This small molecule binds to this protein.
Small molecule (SMILES): OC[C@H]1O[C@@H](n2cnc3c(NCCc4ccccc4)ncnc32)[C@H](O)[C@@H]1O

Binding-site contacts:
Ligand atom C7 contacts residue ILE116 of chain 1.A at 3.7 Å (hydrophobic).
Ligand atom O2 contacts residue TYR31 of chain 1.A at 3.8 Å.
Ligand atom C10 contacts residue ASP150 of chain 1.A at 3.5 Å.
Ligand atom C17 contacts residue TYR179 of chain 1.A at 3.5 Å (hydrophobic).
Ligand atom C15 contacts residue LEU175 of chain 1.A at 3.8 Å (hydrophobic).
Ligand atom C contacts residue ASP115 of chain 1.A at 3.5 Å.
Ligand atom C10 contacts residue TYR179 of chain 1.A at 3.7 Å (hydrophobic).
Ligand atom N3 contacts residue SER151 of chain 1.A at 3.0 Å (h-bond).
Ligand atom C4 contacts residue ASP115 of chain 1.A at 3.3 Å.
Ligand atom O3 contacts residue SER63 of chain 1.A at 3.3 Å.
Ligand atom C5 contacts residue PRO168 of chain 1.A at 3.6 Å (hydrophobic).
Ligand atom C14 contacts residue ILE170 of chain 1.A at 3.5 Å (hydrophobic).
Ligand atom N1 contacts residue PRO168 of chain 1.A at 3.6 Å.
Ligand atom C16 contacts residue TYR179 of chain 1.A at 3.6 Å (hydrophobic).
Ligand atom C9 contacts residue ASP150 of chain 1.A at 3.6 Å.
Ligand atom O1 contacts residue ASP117 of chain 1.A at 3.8 Å.
Ligand atom N contacts residue ILE116 of chain 1.A at 3.7 Å.
Ligand atom N4 contacts residue ASP150 of chain 1.A at 2.7 Å (salt-bridge).
Ligand atom C9 contacts residue PHE201 of chain 1.A at 3.6 Å (hydrophobic).
Ligand atom O contacts residue ASP115 of chain 1.A at 2.6 Å (salt-bridge).
Ligand atom O3 contacts residue ASP115 of chain 1.A at 3.8 Å.
Ligand atom N2 contacts residue ILE116 of chain 1.A at 3.3 Å (h-bond).
Ligand atom C1 contacts residue ASP115 of chain 1.A at 3.4 Å.
Ligand atom N2 contacts residue ASP115 of chain 1.A at 3.6 Å.
Ligand atom C2 contacts residue ASP115 of chain 1.A at 3.9 Å.
Ligand atom O1 contacts residue ASP115 of chain 1.A at 2.5 Å (salt-bridge).
Ligand atom O3 contacts residue PRO168 of chain 1.A at 3.7 Å.
Ligand atom O1 contacts residue ILE116 of chain 1.A at 3.4 Å.
Ligand atom C8 contacts residue CYS149 of chain 1.A at 3.7 Å (hydrophobic).
Ligand atom N3 contacts residue ASP150 of chain 1.A at 3.6 Å.
Ligand atom C5 contacts residue ILE116 of chain 1.A at 3.9 Å (hydrophobic).
Ligand atom C8 contacts residue SER151 of chain 1.A at 3.4 Å.
Ligand atom N4 contacts residue PHE201 of chain 1.A at 3.8 Å.
Ligand atom O contacts residue GLY65 of chain 1.A at 3.6 Å.
Ligand atom N2 contacts residue ILE62 of chain 1.A at 3.7 Å.
Ligand atom N3 contacts residue CYS149 of chain 1.A at 3.8 Å.
Ligand atom C8 contacts residue ILE62 of chain 1.A at 3.5 Å (hydrophobic).
Ligand atom C8 contacts residue ILE116 of chain 1.A at 3.6 Å (hydrophobic).
Ligand atom C contacts residue GLY29 of chain 1.A at 3.6 Å.
Ligand atom N3 contacts residue PHE201 of chain 1.A at 3.8 Å.

Sequence of chain 1.A:
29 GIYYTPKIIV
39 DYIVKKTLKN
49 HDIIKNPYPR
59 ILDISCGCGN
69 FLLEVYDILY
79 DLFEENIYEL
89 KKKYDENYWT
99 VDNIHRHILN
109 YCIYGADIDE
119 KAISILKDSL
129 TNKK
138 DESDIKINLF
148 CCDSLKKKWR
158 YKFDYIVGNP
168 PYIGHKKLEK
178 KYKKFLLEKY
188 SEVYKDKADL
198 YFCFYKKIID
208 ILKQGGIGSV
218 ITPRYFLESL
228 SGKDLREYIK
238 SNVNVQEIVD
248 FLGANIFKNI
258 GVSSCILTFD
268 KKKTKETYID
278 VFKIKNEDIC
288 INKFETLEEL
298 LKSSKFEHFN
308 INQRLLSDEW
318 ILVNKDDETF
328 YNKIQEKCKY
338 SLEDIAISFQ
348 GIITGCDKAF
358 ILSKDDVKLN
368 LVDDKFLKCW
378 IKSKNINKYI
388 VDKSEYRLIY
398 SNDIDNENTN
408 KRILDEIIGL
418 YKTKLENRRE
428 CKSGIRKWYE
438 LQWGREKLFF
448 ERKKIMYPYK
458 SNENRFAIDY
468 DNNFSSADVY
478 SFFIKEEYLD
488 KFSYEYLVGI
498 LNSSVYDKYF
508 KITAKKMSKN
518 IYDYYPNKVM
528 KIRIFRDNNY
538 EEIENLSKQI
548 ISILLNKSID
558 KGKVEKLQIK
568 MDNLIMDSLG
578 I